Binding-site contacts:
Ligand atom N2 contacts residue GLU72 of chain 2.B at 3.9 Å.
Ligand atom C5 contacts residue ASN82 of chain 2.B at 3.6 Å.
Ligand atom O6 contacts residue ARG291 of chain 2.A at 4.0 Å.
Ligand atom C3 contacts residue ASN82 of chain 2.B at 3.9 Å.
Ligand atom C7 contacts residue GLU72 of chain 2.B at 3.6 Å.
Ligand atom O7 contacts residue ASN79 of chain 2.B at 3.7 Å.
Ligand atom C8 contacts residue GLY78 of chain 2.B at 4.2 Å.
Ligand atom O5 contacts residue ASN82 of chain 2.B at 2.3 Å (h-bond).
Ligand atom C7 contacts residue ASN82 of chain 2.B at 3.9 Å.
Ligand atom C7 contacts residue GLU69 of chain 2.B at 4.3 Å.
Ligand atom O7 contacts residue GLU69 of chain 2.B at 4.2 Å.
Ligand atom C3 contacts residue GLU72 of chain 2.B at 4.3 Å.
Ligand atom N2 contacts residue ASN79 of chain 2.B at 4.4 Å.
Ligand atom O3 contacts residue GLU72 of chain 2.B at 3.7 Å.
Ligand atom C8 contacts residue ARG291 of chain 2.A at 3.8 Å.
Ligand atom C1 contacts residue ASN82 of chain 2.B at 1.4 Å.
Ligand atom C4 contacts residue ASN82 of chain 2.B at 4.2 Å.
Ligand atom C8 contacts residue LYS75 of chain 2.B at 3.5 Å.
Ligand atom C7 contacts residue LYS75 of chain 2.B at 4.2 Å.
Ligand atom C2 contacts residue ASN82 of chain 2.B at 2.5 Å.
Ligand atom C7 contacts residue ASN79 of chain 2.B at 3.6 Å.
Ligand atom O7 contacts residue LYS75 of chain 2.B at 4.0 Å.
Ligand atom C8 contacts residue GLU72 of chain 2.B at 3.5 Å.
Ligand atom C8 contacts residue ASN79 of chain 2.B at 3.3 Å.
Ligand atom O7 contacts residue GLU72 of chain 2.B at 4.1 Å.
Ligand atom N2 contacts residue ASN82 of chain 2.B at 3.0 Å (h-bond).
Ligand atom C8 contacts residue GLU69 of chain 2.B at 3.5 Å.
Ligand atom O7 contacts residue ASN82 of chain 2.B at 4.4 Å.

Sequence of chain 2.B:
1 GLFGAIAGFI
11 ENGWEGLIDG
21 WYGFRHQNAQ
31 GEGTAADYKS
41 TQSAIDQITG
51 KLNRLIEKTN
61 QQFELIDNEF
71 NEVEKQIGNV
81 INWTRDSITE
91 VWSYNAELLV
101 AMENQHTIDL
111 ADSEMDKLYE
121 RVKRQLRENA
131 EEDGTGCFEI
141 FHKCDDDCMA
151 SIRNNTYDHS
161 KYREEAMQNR

Sequence of chain 2.A:
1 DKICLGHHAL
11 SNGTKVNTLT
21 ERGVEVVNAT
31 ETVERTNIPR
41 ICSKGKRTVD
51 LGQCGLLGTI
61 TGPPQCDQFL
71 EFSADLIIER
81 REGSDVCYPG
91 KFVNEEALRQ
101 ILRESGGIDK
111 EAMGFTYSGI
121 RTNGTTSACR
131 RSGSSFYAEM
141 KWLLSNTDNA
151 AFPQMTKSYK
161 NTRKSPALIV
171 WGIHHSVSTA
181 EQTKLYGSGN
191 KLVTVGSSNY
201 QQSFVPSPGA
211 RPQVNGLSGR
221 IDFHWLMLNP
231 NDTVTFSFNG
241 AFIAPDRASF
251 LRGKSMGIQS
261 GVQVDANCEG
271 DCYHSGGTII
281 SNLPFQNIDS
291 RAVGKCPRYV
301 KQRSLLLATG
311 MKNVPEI

This protein binds this small molecule.
Small molecule (SMILES): CC(=O)N[C@H]1[C@H](O[C@H]2[C@H](O)[C@@H](NC(C)=O)CO[C@@H]2CO)O[C@H](CO)[C@@H](O)[C@@H]1O